Sequence of chain 1.E:
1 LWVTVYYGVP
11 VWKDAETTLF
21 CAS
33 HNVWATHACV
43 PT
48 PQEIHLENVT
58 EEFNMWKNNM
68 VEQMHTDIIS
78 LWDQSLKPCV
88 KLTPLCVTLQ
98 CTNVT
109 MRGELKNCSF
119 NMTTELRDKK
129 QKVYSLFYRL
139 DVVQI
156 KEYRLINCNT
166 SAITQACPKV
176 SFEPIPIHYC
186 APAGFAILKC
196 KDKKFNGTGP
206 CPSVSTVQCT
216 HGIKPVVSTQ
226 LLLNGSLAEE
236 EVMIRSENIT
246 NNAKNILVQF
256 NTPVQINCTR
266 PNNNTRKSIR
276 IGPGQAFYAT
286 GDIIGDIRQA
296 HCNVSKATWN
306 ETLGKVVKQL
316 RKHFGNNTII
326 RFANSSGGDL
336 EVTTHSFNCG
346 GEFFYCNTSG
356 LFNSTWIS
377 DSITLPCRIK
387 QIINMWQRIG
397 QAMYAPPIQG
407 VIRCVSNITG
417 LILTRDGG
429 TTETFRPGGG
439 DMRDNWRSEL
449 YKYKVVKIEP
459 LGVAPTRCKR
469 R

Binding-site contacts:
Ligand atom C7 contacts residue PHE118 of chain 1.E at 4.5 Å (hydrophobic).
Ligand atom O7 contacts residue ASN119 of chain 1.E at 4.5 Å.
Ligand atom O7 contacts residue SER117 of chain 1.E at 3.4 Å (h-bond).
Ligand atom C7 contacts residue GLN97 of chain 1.E at 4.2 Å.
Ligand atom C5 contacts residue ASN119 of chain 1.E at 3.7 Å.
Ligand atom C8 contacts residue LYS130 of chain 1.E at 3.7 Å.
Ligand atom O7 contacts residue PHE118 of chain 1.E at 3.8 Å.
Ligand atom C3 contacts residue ASN119 of chain 1.E at 3.8 Å.
Ligand atom C8 contacts residue ASN119 of chain 1.E at 3.9 Å.
Ligand atom C7 contacts residue ASN119 of chain 1.E at 3.6 Å.
Ligand atom N2 contacts residue ASN119 of chain 1.E at 2.9 Å (h-bond).
Ligand atom O5 contacts residue ASN119 of chain 1.E at 2.4 Å (h-bond).
Ligand atom C4 contacts residue ASN119 of chain 1.E at 4.2 Å.
Ligand atom O7 contacts residue GLN97 of chain 1.E at 3.3 Å.
Ligand atom C2 contacts residue ASN119 of chain 1.E at 2.4 Å.
Ligand atom C1 contacts residue ASN119 of chain 1.E at 1.4 Å.

The small molecule below binds the protein below.
Small molecule (SMILES): CC(=O)N[C@@H]1[C@@H](O)[C@H](O)[C@@H](CO)O[C@H]1O